The small molecule below binds the protein below.
Small molecule (SMILES): OC[C@H]1O[C@@H](O)[C@H](O)[C@@H](O)[C@H]1O

Binding-site contacts:
Ligand atom C1 contacts residue TYR36 of chain 1.C at 3.9 Å (hydrophobic).
Ligand atom C2 contacts residue ASN107 of chain 1.C at 3.9 Å.
Ligand atom O2 contacts residue ASN107 of chain 1.C at 3.1 Å (h-bond).
Ligand atom C1 contacts residue GLA1 of chain 1.O at 0.0 Å.
Ligand atom C4 contacts residue CA1 of chain 1.N at 3.4 Å.
Ligand atom O6 contacts residue HIS50 of chain 1.C at 2.8 Å (h-bond).
Ligand atom C4 contacts residue GLA1 of chain 1.O at 0.0 Å.
Ligand atom O4 contacts residue THR104 of chain 1.C at 3.5 Å (h-bond).
Ligand atom O4 contacts residue GLA1 of chain 1.O at 0.0 Å (h-bond).
Ligand atom C4 contacts residue THR104 of chain 1.C at 3.5 Å.
Ligand atom O4 contacts residue TYR36 of chain 1.C at 3.1 Å (h-bond).
Ligand atom C3 contacts residue CA1 of chain 1.N at 3.4 Å.
Ligand atom C6 contacts residue HIS50 of chain 1.C at 3.6 Å.
Ligand atom O2 contacts residue GLA1 of chain 1.O at 0.0 Å (h-bond).
Ligand atom O1 contacts residue GLA1 of chain 1.O at 1.4 Å.
Ligand atom O1 contacts residue TYR36 of chain 1.C at 3.3 Å.
Ligand atom C5 contacts residue GLA1 of chain 1.O at 0.0 Å.
Ligand atom O4 contacts residue CA1 of chain 1.N at 2.5 Å.
Ligand atom O6 contacts residue GLN53 of chain 1.C at 2.6 Å (h-bond).
Ligand atom O3 contacts residue THR104 of chain 1.C at 3.4 Å (h-bond).
Ligand atom O5 contacts residue GLA1 of chain 1.O at 0.0 Å (h-bond).
Ligand atom O3 contacts residue ASN107 of chain 1.C at 3.0 Å (h-bond).
Ligand atom C6 contacts residue GLA1 of chain 1.O at 0.0 Å.
Ligand atom C4 contacts residue ASP100 of chain 1.C at 3.5 Å.
Ligand atom C6 contacts residue VAL101 of chain 1.C at 3.8 Å (hydrophobic).
Ligand atom C6 contacts residue ASP100 of chain 1.C at 3.4 Å.
Ligand atom O5 contacts residue TYR36 of chain 1.C at 3.5 Å.
Ligand atom O3 contacts residue CA1 of chain 1.N at 2.4 Å.
Ligand atom C6 contacts residue GLN53 of chain 1.C at 3.7 Å.
Ligand atom O6 contacts residue GLA1 of chain 1.O at 0.0 Å (h-bond).
Ligand atom O4 contacts residue ASP100 of chain 1.C at 2.6 Å (salt-bridge).
Ligand atom O3 contacts residue TYR36 of chain 1.C at 3.4 Å (h-bond).
Ligand atom O3 contacts residue GLA1 of chain 1.O at 0.0 Å (h-bond).
Ligand atom C2 contacts residue TYR36 of chain 1.C at 3.5 Å (hydrophobic).
Ligand atom C3 contacts residue GLA1 of chain 1.O at 0.0 Å.
Ligand atom C2 contacts residue GLA1 of chain 1.O at 0.0 Å.
Ligand atom C3 contacts residue TYR36 of chain 1.C at 3.9 Å (hydrophobic).
Ligand atom C2 contacts residue CA1 of chain 1.N at 4.0 Å.
Ligand atom O5 contacts residue HIS50 of chain 1.C at 3.3 Å (h-bond).
Ligand atom C5 contacts residue GLN53 of chain 1.C at 3.7 Å.

Sequence of chain 1.C:
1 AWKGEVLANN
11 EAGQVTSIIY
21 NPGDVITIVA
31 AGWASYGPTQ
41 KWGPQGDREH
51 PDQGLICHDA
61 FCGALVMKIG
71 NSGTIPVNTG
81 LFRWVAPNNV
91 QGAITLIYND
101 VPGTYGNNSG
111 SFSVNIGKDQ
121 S